The small molecule below binds the protein below.
Small molecule (SMILES): C[C@H](C[C@@H](C[C@H](C[C@@H](C[C@@H](CCN1CCCC1=O)N1CCCC1=O)N1CCCC1=O)N1CCCC1=O)N1CCCC1=O)N1CCCC1=O

Binding-site contacts:
Ligand atom C05 contacts residue ILE79 of chain 5.A at 4.4 Å (hydrophobic).
Ligand atom C36 contacts residue ILE79 of chain 5.A at 4.1 Å (hydrophobic).
Ligand atom C35 contacts residue ARG83 of chain 5.A at 4.4 Å.
Ligand atom C08 contacts residue MET32 of chain 5.A at 4.2 Å (hydrophobic).
Ligand atom C04 contacts residue MET32 of chain 5.A at 3.6 Å (hydrophobic).
Ligand atom C34 contacts residue LEU36 of chain 5.A at 4.3 Å (hydrophobic).
Ligand atom C34 contacts residue PHE66 of chain 5.A at 3.8 Å (hydrophobic).
Ligand atom C27 contacts residue MET67 of chain 5.A at 4.4 Å (hydrophobic).
Ligand atom C33 contacts residue ILE79 of chain 5.A at 3.9 Å (hydrophobic).
Ligand atom C35 contacts residue PHE66 of chain 5.A at 4.0 Å (hydrophobic).
Ligand atom C04 contacts residue PHE66 of chain 5.A at 4.4 Å (hydrophobic).
Ligand atom C28 contacts residue PHE66 of chain 5.A at 3.8 Å (hydrophobic).
Ligand atom C29 contacts residue PHE66 of chain 5.A at 4.3 Å (hydrophobic).
Ligand atom C06 contacts residue PHE66 of chain 5.A at 4.1 Å (hydrophobic).
Ligand atom C36 contacts residue GLU81 of chain 5.A at 4.3 Å.
Ligand atom C37 contacts residue ILE79 of chain 5.A at 4.2 Å (hydrophobic).
Ligand atom N04 contacts residue PHE66 of chain 5.A at 4.2 Å.
Ligand atom C07 contacts residue MET32 of chain 5.A at 4.5 Å (hydrophobic).
Ligand atom C05 contacts residue MET32 of chain 5.A at 4.2 Å (hydrophobic).
Ligand atom O06 contacts residue ILE79 of chain 5.A at 3.8 Å.
Ligand atom C35 contacts residue ILE79 of chain 5.A at 4.2 Å (hydrophobic).
Ligand atom C35 contacts residue GLY82 of chain 5.A at 4.0 Å.
Ligand atom C26 contacts residue PHE66 of chain 5.A at 3.7 Å (hydrophobic).
Ligand atom O06 contacts residue ARG83 of chain 5.A at 4.1 Å.
Ligand atom C27 contacts residue PHE66 of chain 5.A at 3.9 Å (hydrophobic).
Ligand atom C06 contacts residue MET32 of chain 5.A at 3.5 Å (hydrophobic).
Ligand atom O03 contacts residue PHE66 of chain 5.A at 4.5 Å.
Ligand atom O03 contacts residue MET32 of chain 5.A at 4.1 Å.
Ligand atom C35 contacts residue GLU81 of chain 5.A at 3.7 Å.
Ligand atom C36 contacts residue ARG83 of chain 5.A at 4.0 Å.

Sequence of chain 5.A:
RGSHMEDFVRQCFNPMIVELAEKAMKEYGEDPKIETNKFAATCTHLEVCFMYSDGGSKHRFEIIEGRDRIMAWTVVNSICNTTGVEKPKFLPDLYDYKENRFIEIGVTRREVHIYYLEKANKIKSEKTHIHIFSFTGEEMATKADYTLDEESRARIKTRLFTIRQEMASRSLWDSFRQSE